The small molecule below binds the protein below.
Small molecule (SMILES): [SeH]c1ccccc1

Sequence of chain 1.A:
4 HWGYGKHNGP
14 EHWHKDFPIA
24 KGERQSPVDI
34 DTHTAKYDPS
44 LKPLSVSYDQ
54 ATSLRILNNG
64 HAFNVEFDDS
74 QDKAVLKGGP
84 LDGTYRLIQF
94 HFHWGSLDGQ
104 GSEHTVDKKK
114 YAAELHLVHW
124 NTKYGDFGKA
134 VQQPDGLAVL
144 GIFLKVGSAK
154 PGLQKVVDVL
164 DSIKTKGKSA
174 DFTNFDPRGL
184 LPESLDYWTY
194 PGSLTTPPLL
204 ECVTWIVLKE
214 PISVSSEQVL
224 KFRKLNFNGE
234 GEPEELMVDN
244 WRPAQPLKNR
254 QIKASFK

Binding-site contacts:
Ligand atom C4 contacts residue GLN92 of chain 1.A at 4.0 Å.
Ligand atom SE contacts residue THR198 of chain 1.A at 2.8 Å.
Ligand atom C2 contacts residue VAL121 of chain 1.A at 3.5 Å (hydrophobic).
Ligand atom C3 contacts residue GLN92 of chain 1.A at 4.2 Å.
Ligand atom C3 contacts residue LEU197 of chain 1.A at 3.9 Å (hydrophobic).
Ligand atom SE contacts residue THR199 of chain 1.A at 4.0 Å.
Ligand atom C5 contacts residue HIS94 of chain 1.A at 3.8 Å.
Ligand atom C5 contacts residue THR199 of chain 1.A at 3.6 Å.
Ligand atom C4 contacts residue LEU197 of chain 1.A at 4.3 Å (hydrophobic).
Ligand atom C contacts residue LEU197 of chain 1.A at 4.5 Å (hydrophobic).
Ligand atom C contacts residue THR199 of chain 1.A at 4.1 Å.
Ligand atom C1 contacts residue ZN1 of chain 1.B at 4.1 Å.
Ligand atom C5 contacts residue ZN1 of chain 1.B at 4.3 Å.
Ligand atom C contacts residue THR198 of chain 1.A at 4.2 Å.
Ligand atom C1 contacts residue VAL121 of chain 1.A at 4.1 Å (hydrophobic).
Ligand atom C contacts residue ZN1 of chain 1.B at 3.4 Å.
Ligand atom C1 contacts residue HIS94 of chain 1.A at 4.0 Å.
Ligand atom C3 contacts residue VAL121 of chain 1.A at 3.7 Å (hydrophobic).
Ligand atom SE contacts residue HIS119 of chain 1.A at 3.8 Å.
Ligand atom SE contacts residue HIS94 of chain 1.A at 3.7 Å.
Ligand atom SE contacts residue ZN1 of chain 1.B at 2.5 Å.
Ligand atom C1 contacts residue LEU197 of chain 1.A at 4.1 Å (hydrophobic).
Ligand atom C4 contacts residue THR199 of chain 1.A at 4.5 Å.
Ligand atom C2 contacts residue LEU140 of chain 1.A at 4.2 Å (hydrophobic).
Ligand atom C contacts residue HIS94 of chain 1.A at 3.7 Å.
Ligand atom C2 contacts residue LEU197 of chain 1.A at 3.7 Å (hydrophobic).
Ligand atom C3 contacts residue LEU140 of chain 1.A at 4.3 Å (hydrophobic).
Ligand atom C4 contacts residue HIS94 of chain 1.A at 4.3 Å.
Ligand atom SE contacts residue HIS96 of chain 1.A at 3.8 Å.
Ligand atom C1 contacts residue VAL142 of chain 1.A at 4.2 Å (hydrophobic).
Ligand atom C2 contacts residue VAL142 of chain 1.A at 4.0 Å (hydrophobic).